The small molecule below binds the protein below.
Small molecule (SMILES): Nc1ccn([C@@H]2O[C@H](CO[P](=O)(O)O[C@H]3[C@@H](O)[C@H](n4ccc(=O)[nH]c4=O)O[C@@H]3COP(=O)=O)[C@@H](O[P](=O)(O)OC[C@H]3O[C@@H](n4cnc5c(=O)nc(N)[nH]c54)[C@H](O)[C@@H]3O[P](=O)(O)OC[C@H]3O[C@@H](n4cnc5c(N)ncnc54)[C@H](O)[C@@H]3O[P](=O)(O)OC[C@H]3O[C@@H](n4cnc5c(=O)nc(N)[nH]c54)[C@H](O)[C@@H]3O[P](=O)(O)OC[C@H]3O[C@@H](n4cnc5c(N)ncnc54)[C@H](O)[C@@H]3O[P](=O)(O)OC[C@H]3O[C@@H](n4cnc5c(=O)nc(N)[nH]c54)[C@H](O)[C@@H]3O[P](=O)(O)OC[C@H]3O[C@@H](n4cnc5c(=O)nc(N)[nH]c54)[C@H](O)[C@@H]3O[P](=O)(O)OC[C@@H]3C[C@@H](O)[C@H](n4cnc5c(N)ncnc54)O3)[C@H]2O)c(=O)n1

Sequence of chain 1.B:
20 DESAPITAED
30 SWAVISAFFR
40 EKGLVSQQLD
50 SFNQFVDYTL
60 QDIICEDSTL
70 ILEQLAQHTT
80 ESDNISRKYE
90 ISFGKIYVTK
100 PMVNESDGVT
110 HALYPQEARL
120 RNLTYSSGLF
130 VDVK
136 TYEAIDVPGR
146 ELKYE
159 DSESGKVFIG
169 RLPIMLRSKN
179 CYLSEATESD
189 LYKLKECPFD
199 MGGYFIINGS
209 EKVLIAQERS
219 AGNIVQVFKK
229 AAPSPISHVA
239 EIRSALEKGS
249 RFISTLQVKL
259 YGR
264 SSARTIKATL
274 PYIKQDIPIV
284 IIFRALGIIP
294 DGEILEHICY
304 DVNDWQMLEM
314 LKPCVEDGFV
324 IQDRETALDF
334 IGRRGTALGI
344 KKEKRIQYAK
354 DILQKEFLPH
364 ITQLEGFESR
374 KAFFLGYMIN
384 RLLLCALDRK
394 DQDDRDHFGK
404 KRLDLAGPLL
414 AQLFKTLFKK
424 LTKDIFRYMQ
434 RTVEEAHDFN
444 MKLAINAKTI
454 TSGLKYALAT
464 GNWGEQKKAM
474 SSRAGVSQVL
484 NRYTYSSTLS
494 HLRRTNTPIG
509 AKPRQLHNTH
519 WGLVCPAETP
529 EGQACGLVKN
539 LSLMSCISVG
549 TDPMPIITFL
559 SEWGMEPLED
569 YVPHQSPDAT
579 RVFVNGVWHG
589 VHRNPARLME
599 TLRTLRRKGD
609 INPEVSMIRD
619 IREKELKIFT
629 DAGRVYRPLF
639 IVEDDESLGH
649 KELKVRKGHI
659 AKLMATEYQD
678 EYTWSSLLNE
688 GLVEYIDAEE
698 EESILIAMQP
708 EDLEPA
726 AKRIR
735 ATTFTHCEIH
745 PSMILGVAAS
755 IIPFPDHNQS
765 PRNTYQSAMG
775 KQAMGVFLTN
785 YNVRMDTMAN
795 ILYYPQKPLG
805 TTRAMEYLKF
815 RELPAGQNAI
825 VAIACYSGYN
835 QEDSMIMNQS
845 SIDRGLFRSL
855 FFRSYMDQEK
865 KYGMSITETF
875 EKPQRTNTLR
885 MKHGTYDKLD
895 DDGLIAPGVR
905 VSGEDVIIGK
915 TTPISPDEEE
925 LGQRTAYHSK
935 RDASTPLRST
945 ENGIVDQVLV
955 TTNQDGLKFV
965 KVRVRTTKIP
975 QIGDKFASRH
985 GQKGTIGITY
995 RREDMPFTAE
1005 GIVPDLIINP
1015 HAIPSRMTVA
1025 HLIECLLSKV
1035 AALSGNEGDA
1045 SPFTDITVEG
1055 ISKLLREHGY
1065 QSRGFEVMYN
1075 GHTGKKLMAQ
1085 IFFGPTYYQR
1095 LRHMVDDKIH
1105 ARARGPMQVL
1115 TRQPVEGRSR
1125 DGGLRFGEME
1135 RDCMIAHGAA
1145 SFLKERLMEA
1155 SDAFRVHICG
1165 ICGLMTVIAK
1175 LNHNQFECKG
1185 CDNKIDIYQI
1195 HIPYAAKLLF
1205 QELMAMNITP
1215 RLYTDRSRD

Sequence of chain 1.A:
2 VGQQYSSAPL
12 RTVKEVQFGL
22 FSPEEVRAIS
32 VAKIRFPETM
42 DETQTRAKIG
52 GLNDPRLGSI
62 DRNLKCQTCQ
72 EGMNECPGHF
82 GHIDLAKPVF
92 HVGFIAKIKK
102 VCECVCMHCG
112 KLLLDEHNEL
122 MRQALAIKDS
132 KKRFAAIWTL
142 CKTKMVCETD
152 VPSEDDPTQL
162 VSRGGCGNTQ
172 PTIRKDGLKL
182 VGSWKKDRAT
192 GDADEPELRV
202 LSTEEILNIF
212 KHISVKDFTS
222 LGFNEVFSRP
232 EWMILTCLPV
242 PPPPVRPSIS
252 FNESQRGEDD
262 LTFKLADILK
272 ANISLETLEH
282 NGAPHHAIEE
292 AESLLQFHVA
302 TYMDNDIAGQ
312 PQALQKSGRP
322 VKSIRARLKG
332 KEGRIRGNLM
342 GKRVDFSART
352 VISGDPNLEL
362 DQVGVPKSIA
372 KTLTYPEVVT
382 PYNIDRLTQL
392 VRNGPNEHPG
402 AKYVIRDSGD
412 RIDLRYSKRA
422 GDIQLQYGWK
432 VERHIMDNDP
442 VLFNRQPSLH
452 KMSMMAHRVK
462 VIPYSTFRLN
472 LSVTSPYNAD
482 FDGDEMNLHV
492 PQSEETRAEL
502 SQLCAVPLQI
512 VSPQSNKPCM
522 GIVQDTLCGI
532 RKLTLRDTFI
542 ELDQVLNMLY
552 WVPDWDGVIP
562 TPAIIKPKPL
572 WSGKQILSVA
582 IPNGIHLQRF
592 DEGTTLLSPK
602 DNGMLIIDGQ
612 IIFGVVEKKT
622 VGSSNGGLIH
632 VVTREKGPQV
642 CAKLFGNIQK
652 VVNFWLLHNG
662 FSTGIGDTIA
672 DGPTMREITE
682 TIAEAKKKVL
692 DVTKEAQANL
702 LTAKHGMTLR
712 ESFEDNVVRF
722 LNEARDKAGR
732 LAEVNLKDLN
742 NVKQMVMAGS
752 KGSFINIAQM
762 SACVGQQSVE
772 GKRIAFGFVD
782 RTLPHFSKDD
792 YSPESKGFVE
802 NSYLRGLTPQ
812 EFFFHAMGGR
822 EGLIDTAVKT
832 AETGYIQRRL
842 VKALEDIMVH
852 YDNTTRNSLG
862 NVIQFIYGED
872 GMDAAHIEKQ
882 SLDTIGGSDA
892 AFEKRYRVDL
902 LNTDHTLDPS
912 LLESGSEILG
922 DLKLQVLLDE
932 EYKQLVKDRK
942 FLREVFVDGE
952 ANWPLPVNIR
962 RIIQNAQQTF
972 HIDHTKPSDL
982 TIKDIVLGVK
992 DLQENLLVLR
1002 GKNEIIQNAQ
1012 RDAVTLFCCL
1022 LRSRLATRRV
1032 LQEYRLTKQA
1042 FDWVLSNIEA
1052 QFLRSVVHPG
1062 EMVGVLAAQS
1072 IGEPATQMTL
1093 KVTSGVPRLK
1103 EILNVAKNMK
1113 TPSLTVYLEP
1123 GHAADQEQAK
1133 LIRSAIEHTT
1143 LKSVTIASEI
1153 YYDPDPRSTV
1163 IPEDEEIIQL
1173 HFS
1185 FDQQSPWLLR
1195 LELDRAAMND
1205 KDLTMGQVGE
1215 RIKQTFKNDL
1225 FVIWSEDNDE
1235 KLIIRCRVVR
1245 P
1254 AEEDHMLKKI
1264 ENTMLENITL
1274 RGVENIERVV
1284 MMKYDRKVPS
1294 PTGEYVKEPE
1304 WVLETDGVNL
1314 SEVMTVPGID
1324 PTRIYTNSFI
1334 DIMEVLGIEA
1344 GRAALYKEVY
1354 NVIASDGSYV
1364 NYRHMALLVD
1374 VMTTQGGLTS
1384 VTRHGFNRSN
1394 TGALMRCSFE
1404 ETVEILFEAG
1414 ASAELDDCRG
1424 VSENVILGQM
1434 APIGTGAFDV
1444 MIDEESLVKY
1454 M

Binding-site contacts:
Ligand atom OP1 contacts residue GLN1112 of chain 1.B at 3.1 Å.
Ligand atom O2' contacts residue ASP485 of chain 1.A at 2.5 Å (salt-bridge).
Ligand atom OP1 contacts residue LYS979 of chain 1.B at 3.0 Å (salt-bridge).
Ligand atom C5' contacts residue ARG1124 of chain 1.B at 3.6 Å.
Ligand atom C2' contacts residue MG1 of chain 1.R at 3.1 Å.
Ligand atom O6 contacts residue GLN531 of chain 1.B at 3.7 Å.
Ligand atom C5' contacts residue ASP483 of chain 1.A at 3.3 Å.
Ligand atom C4' contacts residue ASP483 of chain 1.A at 3.8 Å.
Ligand atom C3' contacts residue MG1 of chain 1.R at 3.3 Å.
Ligand atom P contacts residue ARG1124 of chain 1.B at 3.7 Å.
Ligand atom C4' contacts residue ASP485 of chain 1.A at 3.8 Å.
Ligand atom C2' contacts residue ARG320 of chain 1.A at 3.8 Å.
Ligand atom O2' contacts residue MG1 of chain 1.R at 1.9 Å.
Ligand atom P contacts residue GLN481 of chain 1.B at 3.8 Å.
Ligand atom O3' contacts residue ARG320 of chain 1.A at 3.0 Å (salt-bridge).
Ligand atom OP1 contacts residue LYS987 of chain 1.B at 3.2 Å.
Ligand atom C4' contacts residue ARG320 of chain 1.A at 3.5 Å.
Ligand atom C5' contacts residue GLN776 of chain 1.B at 3.2 Å.
Ligand atom O2' contacts residue ARG320 of chain 1.A at 2.8 Å (salt-bridge).
Ligand atom O3' contacts residue LYS979 of chain 1.B at 3.3 Å (salt-bridge).
Ligand atom O2' contacts residue GLN776 of chain 1.B at 3.1 Å (h-bond).
Ligand atom O5' contacts residue ARG1124 of chain 1.B at 3.9 Å.
Ligand atom C4' contacts residue ALA477 of chain 1.B at 3.9 Å (hydrophobic).
Ligand atom C5' contacts residue ARG320 of chain 1.A at 3.7 Å.
Ligand atom C5' contacts residue ALA477 of chain 1.B at 3.5 Å (hydrophobic).
Ligand atom O2' contacts residue ASP483 of chain 1.A at 3.8 Å.
Ligand atom C3' contacts residue ASP483 of chain 1.A at 3.6 Å.
Ligand atom O4' contacts residue ASP485 of chain 1.A at 3.3 Å (salt-bridge).
Ligand atom C1' contacts residue ASP485 of chain 1.A at 3.3 Å.
Ligand atom OP1 contacts residue ASN499 of chain 1.B at 3.6 Å.
Ligand atom C3' contacts residue ARG320 of chain 1.A at 3.8 Å.
Ligand atom OP2 contacts residue ARG1124 of chain 1.B at 2.5 Å (salt-bridge).
Ligand atom P contacts residue LYS979 of chain 1.B at 3.7 Å.
Ligand atom C2' contacts residue ASP485 of chain 1.A at 3.6 Å.
Ligand atom O2' contacts residue ALA477 of chain 1.B at 3.4 Å.
Ligand atom O3' contacts residue GLN776 of chain 1.B at 3.2 Å (h-bond).
Ligand atom C5' contacts residue GLY484 of chain 1.A at 3.8 Å.
Ligand atom O2' contacts residue ARG446 of chain 1.A at 3.9 Å.
Ligand atom C5' contacts residue GLN481 of chain 1.B at 3.6 Å.
Ligand atom OP1 contacts residue GLN481 of chain 1.B at 2.8 Å (h-bond).